Sequence of chain 1.A:
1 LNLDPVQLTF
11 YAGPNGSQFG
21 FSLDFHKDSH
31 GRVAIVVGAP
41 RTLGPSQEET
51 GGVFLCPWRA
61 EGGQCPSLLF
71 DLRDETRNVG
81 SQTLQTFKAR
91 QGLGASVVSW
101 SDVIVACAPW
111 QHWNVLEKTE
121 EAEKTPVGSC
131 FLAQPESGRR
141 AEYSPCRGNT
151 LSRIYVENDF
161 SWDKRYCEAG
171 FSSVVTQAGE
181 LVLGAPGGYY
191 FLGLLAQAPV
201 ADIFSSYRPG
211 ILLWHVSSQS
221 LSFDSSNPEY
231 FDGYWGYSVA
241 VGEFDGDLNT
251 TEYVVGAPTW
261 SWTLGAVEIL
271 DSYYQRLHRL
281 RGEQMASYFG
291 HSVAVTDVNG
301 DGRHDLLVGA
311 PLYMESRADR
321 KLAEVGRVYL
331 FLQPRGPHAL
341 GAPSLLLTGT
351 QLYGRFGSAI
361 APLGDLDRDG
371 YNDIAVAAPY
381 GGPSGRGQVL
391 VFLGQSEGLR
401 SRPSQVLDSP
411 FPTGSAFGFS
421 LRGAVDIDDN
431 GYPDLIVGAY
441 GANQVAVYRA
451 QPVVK

The small molecule below binds the protein below.
Small molecule (SMILES): CC(=O)N[C@H]1[C@H](O[C@H]2[C@H](O)[C@@H](NC(C)=O)CO[C@@H]2CO)O[C@H](CO)[C@@H](O[C@@H]2O[C@H](CO)[C@@H](O)[C@H](O[C@H]3O[C@H](CO)[C@@H](O)[C@H](O)[C@@H]3O)[C@@H]2O)[C@@H]1O

Binding-site contacts:
Ligand atom C8 contacts residue LEU317 of chain 1.B at 3.8 Å (hydrophobic).
Ligand atom C1 contacts residue ASN316 of chain 1.B at 4.2 Å.
Ligand atom N2 contacts residue ASN320 of chain 1.B at 2.7 Å (h-bond).
Ligand atom C5 contacts residue ASN320 of chain 1.B at 3.6 Å.
Ligand atom O7 contacts residue ASN316 of chain 1.B at 4.4 Å.
Ligand atom C6 contacts residue ARG281 of chain 1.A at 4.1 Å.
Ligand atom C1 contacts residue ASN320 of chain 1.B at 1.4 Å.
Ligand atom C7 contacts residue ASN320 of chain 1.B at 3.0 Å.
Ligand atom C2 contacts residue ASN320 of chain 1.B at 2.3 Å.
Ligand atom O5 contacts residue ASN320 of chain 1.B at 2.4 Å (h-bond).
Ligand atom C4 contacts residue ASN320 of chain 1.B at 4.2 Å.
Ligand atom C8 contacts residue TRP262 of chain 1.A at 4.0 Å (hydrophobic).
Ligand atom N2 contacts residue ASN316 of chain 1.B at 4.0 Å.
Ligand atom C7 contacts residue ASN316 of chain 1.B at 4.1 Å.
Ligand atom C3 contacts residue ASN320 of chain 1.B at 3.7 Å.
Ligand atom C6 contacts residue ARG281 of chain 1.A at 4.2 Å.
Ligand atom O7 contacts residue LEU317 of chain 1.B at 4.1 Å.
Ligand atom O7 contacts residue TRP262 of chain 1.A at 4.3 Å.
Ligand atom O7 contacts residue ASN320 of chain 1.B at 2.8 Å (h-bond).
Ligand atom C8 contacts residue ASN320 of chain 1.B at 4.5 Å.
Ligand atom C7 contacts residue LEU317 of chain 1.B at 4.1 Å (hydrophobic).
Ligand atom C8 contacts residue ASN316 of chain 1.B at 4.2 Å.
Ligand atom O7 contacts residue MET285 of chain 1.A at 3.5 Å (h-bond).
Ligand atom O6 contacts residue ARG281 of chain 1.A at 3.2 Å.

Sequence of chain 1.B:
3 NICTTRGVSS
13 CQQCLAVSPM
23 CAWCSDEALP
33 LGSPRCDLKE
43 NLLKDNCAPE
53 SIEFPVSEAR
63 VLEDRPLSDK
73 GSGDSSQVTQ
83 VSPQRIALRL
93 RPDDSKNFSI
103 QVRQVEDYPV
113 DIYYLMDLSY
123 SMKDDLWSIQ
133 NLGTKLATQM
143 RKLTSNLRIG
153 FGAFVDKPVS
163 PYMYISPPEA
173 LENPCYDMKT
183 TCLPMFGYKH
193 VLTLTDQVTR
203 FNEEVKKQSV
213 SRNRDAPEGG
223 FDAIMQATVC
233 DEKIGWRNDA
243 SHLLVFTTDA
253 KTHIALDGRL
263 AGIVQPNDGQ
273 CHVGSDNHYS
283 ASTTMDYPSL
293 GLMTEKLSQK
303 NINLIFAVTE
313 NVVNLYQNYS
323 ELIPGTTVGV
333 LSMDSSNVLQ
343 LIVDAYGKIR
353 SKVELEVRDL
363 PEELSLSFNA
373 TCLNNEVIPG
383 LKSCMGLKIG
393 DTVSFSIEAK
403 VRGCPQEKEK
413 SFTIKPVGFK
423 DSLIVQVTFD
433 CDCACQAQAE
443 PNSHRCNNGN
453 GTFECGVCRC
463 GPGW